Binding-site contacts:
Ligand atom C3 contacts residue ASN271 of chain 1.E at 3.9 Å.
Ligand atom O5 contacts residue ASN274 of chain 1.E at 4.4 Å.
Ligand atom C1 contacts residue ASN271 of chain 1.E at 1.5 Å.
Ligand atom O5 contacts residue ASN271 of chain 1.E at 2.5 Å (h-bond).
Ligand atom N2 contacts residue ASN271 of chain 1.E at 2.9 Å (h-bond).
Ligand atom C7 contacts residue ASN271 of chain 1.E at 3.2 Å.
Ligand atom C1 contacts residue THR273 of chain 1.E at 3.7 Å.
Ligand atom C5 contacts residue ASN271 of chain 1.E at 3.9 Å.
Ligand atom O5 contacts residue THR273 of chain 1.E at 4.4 Å.
Ligand atom C8 contacts residue ASN271 of chain 1.E at 4.0 Å.
Ligand atom C2 contacts residue ASN271 of chain 1.E at 2.5 Å.
Ligand atom C4 contacts residue ASN271 of chain 1.E at 4.4 Å.
Ligand atom O7 contacts residue ASN271 of chain 1.E at 3.2 Å (h-bond).
Ligand atom C8 contacts residue GLU270 of chain 1.E at 4.4 Å.

The small molecule below binds the protein below.
Small molecule (SMILES): CC(=O)N[C@@H]1[C@@H](O)[C@H](O)[C@@H](CO)O[C@H]1O

Sequence of chain 1.E:
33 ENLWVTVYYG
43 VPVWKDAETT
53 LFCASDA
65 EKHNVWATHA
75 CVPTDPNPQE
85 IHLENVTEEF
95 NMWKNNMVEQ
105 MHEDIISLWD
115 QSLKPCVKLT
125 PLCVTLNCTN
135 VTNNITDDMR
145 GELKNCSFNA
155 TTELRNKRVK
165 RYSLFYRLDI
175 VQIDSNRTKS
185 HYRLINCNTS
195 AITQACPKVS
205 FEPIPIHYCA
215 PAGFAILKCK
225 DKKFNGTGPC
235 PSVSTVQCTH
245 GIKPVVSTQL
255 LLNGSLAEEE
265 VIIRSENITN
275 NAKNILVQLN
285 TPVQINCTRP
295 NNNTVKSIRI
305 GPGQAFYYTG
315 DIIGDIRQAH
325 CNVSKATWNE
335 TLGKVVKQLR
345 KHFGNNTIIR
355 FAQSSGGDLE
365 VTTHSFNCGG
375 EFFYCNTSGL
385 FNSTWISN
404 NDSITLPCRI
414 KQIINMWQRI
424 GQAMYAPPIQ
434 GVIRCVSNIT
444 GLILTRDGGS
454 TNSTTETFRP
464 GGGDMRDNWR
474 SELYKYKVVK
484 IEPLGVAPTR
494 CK